Sequence of chain 1.E:
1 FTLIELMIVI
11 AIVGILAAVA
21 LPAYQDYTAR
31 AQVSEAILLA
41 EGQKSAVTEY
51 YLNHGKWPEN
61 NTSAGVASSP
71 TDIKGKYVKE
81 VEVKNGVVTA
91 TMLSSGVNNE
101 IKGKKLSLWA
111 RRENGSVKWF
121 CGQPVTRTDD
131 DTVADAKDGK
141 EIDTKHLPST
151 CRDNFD

A protein and the small-molecule ligand that binds it are described below.
Small molecule (SMILES): CC(=O)N[C@H]1[C@H](O[C@H]2O[C@H](CO)[C@H](O)[C@H](O)[C@H]2O)[C@@H](NC(C)=O)CO[C@@H]1C

Binding-site contacts:
Ligand atom O7 contacts residue ASN60 of chain 1.E at 4.0 Å.
Ligand atom C4 contacts residue TYR50 of chain 1.E at 3.9 Å (hydrophobic).
Ligand atom N4 contacts residue TYR50 of chain 1.E at 4.1 Å.
Ligand atom C7 contacts residue THR62 of chain 1.E at 3.6 Å.
Ligand atom O5 contacts residue GLU59 of chain 1.E at 4.4 Å.
Ligand atom C5 contacts residue TYR50 of chain 1.E at 2.6 Å (hydrophobic).
Ligand atom C6 contacts residue LYS56 of chain 1.E at 3.6 Å.
Ligand atom O7 contacts residue SER63 of chain 1.E at 3.9 Å.
Ligand atom O5 contacts residue SER63 of chain 1.E at 2.3 Å (h-bond).
Ligand atom C3 contacts residue SER63 of chain 1.E at 3.7 Å.
Ligand atom C7 contacts residue SER63 of chain 1.E at 3.5 Å.
Ligand atom C6 contacts residue TYR50 of chain 1.E at 2.3 Å (hydrophobic).
Ligand atom O10 contacts residue GLU59 of chain 1.E at 3.7 Å.
Ligand atom C5 contacts residue SER63 of chain 1.E at 3.6 Å.
Ligand atom O5 contacts residue TYR50 of chain 1.E at 3.3 Å (h-bond).
Ligand atom C4 contacts residue SER63 of chain 1.E at 4.1 Å.
Ligand atom C2 contacts residue ASN60 of chain 1.E at 4.4 Å.
Ligand atom N2 contacts residue SER63 of chain 1.E at 2.8 Å (h-bond).
Ligand atom C1 contacts residue TYR50 of chain 1.E at 4.2 Å (hydrophobic).
Ligand atom C1 contacts residue ASN60 of chain 1.E at 4.0 Å.
Ligand atom C2 contacts residue SER63 of chain 1.E at 2.3 Å.
Ligand atom C8 contacts residue THR62 of chain 1.E at 3.5 Å.
Ligand atom O5 contacts residue ASN60 of chain 1.E at 4.4 Å.
Ligand atom N2 contacts residue THR62 of chain 1.E at 4.2 Å.
Ligand atom O7 contacts residue THR62 of chain 1.E at 3.8 Å.
Ligand atom C1 contacts residue SER63 of chain 1.E at 1.4 Å.